Sequence of chain 1.E:
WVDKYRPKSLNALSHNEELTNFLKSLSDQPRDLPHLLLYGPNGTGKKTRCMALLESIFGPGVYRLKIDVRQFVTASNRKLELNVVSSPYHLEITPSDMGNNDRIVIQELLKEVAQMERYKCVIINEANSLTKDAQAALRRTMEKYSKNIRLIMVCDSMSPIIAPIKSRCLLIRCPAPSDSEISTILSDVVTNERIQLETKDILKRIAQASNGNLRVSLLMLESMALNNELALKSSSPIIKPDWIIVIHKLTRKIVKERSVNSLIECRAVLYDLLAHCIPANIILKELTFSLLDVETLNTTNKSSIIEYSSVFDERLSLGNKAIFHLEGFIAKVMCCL

The small molecule below binds the protein below.
Small molecule (SMILES): Nc1ncnc2c1ncn2[C@@H]1O[C@H](COP(=O)(O)OP(=O)(O)OP(O)(O)=S)[C@@H](O)[C@H]1O

Binding-site contacts:
Ligand atom N6 contacts residue THR69 of chain 1.D at 3.5 Å (h-bond).
Ligand atom O1B contacts residue THR69 of chain 1.D at 3.6 Å.
Ligand atom O3B contacts residue GLY68 of chain 1.D at 3.0 Å (h-bond).
Ligand atom O2G contacts residue PRO180 of chain 1.E at 3.6 Å.
Ligand atom O1B contacts residue LYS71 of chain 1.D at 2.9 Å (salt-bridge).
Ligand atom O2B contacts residue THR72 of chain 1.D at 2.8 Å (h-bond).
Ligand atom N7 contacts residue THR69 of chain 1.D at 2.9 Å (h-bond).
Ligand atom O2G contacts residue ARG229 of chain 1.D at 2.6 Å (salt-bridge).
Ligand atom O2A contacts residue GLU159 of chain 1.E at 3.2 Å (salt-bridge).
Ligand atom O1B contacts residue GLY70 of chain 1.D at 3.0 Å (h-bond).
Ligand atom O3B contacts residue ARG229 of chain 1.D at 3.0 Å (salt-bridge).
Ligand atom O1A contacts residue GLY70 of chain 1.D at 3.2 Å.
Ligand atom N6 contacts residue GLN42 of chain 1.D at 3.5 Å (h-bond).
Ligand atom O3G contacts residue ARG184 of chain 1.E at 3.1 Å (salt-bridge).
Ligand atom O3A contacts residue GLY68 of chain 1.D at 3.6 Å.
Ligand atom N7 contacts residue GLY70 of chain 1.D at 3.3 Å.
Ligand atom C5' contacts residue ARG229 of chain 1.D at 3.5 Å.
Ligand atom O3G contacts residue MG1 of chain 1.S at 2.1 Å.
Ligand atom S1G contacts residue LYS71 of chain 1.D at 3.5 Å.
Ligand atom N1 contacts residue GLU38 of chain 1.D at 3.6 Å.
Ligand atom N3 contacts residue LEU228 of chain 1.D at 3.6 Å.
Ligand atom O1A contacts residue THR72 of chain 1.D at 3.4 Å (h-bond).
Ligand atom O2G contacts residue ARG184 of chain 1.E at 3.0 Å (salt-bridge).
Ligand atom C4 contacts residue LEU228 of chain 1.D at 3.5 Å (hydrophobic).
Ligand atom O3A contacts residue GLY70 of chain 1.D at 3.5 Å (h-bond).
Ligand atom O2' contacts residue VAL28 of chain 1.D at 2.9 Å (h-bond).
Ligand atom C8 contacts residue GLY68 of chain 1.D at 3.5 Å.
Ligand atom O2' contacts residue TYR31 of chain 1.D at 3.3 Å (h-bond).
Ligand atom O3A contacts residue ARG229 of chain 1.D at 3.6 Å.
Ligand atom S1G contacts residue ASN171 of chain 1.D at 3.2 Å (h-bond).
Ligand atom O2B contacts residue MG1 of chain 1.S at 2.5 Å.
Ligand atom O3' contacts residue VAL28 of chain 1.D at 2.8 Å (h-bond).
Ligand atom PG contacts residue MG1 of chain 1.S at 3.4 Å.
Ligand atom O1A contacts residue SER73 of chain 1.D at 3.0 Å (h-bond).
Ligand atom O3G contacts residue ARG229 of chain 1.D at 3.6 Å.
Ligand atom O3' contacts residue ARG32 of chain 1.D at 3.3 Å.
Ligand atom S1G contacts residue ARG155 of chain 1.E at 3.6 Å.
Ligand atom O2' contacts residue ILE232 of chain 1.D at 3.4 Å.
Ligand atom O2A contacts residue ARG229 of chain 1.D at 2.7 Å (salt-bridge).
Ligand atom PG contacts residue ARG229 of chain 1.D at 3.2 Å.

Sequence of chain 1.D:
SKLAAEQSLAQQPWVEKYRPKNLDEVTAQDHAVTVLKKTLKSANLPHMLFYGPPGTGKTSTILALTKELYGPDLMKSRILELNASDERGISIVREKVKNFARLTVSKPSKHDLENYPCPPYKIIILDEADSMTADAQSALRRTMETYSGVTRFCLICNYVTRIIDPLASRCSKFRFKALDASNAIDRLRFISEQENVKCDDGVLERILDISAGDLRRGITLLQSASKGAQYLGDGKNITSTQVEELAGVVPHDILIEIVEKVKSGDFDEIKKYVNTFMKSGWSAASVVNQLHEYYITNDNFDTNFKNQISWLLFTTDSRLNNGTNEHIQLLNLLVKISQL